Binding-site contacts:
Ligand atom C3 contacts residue LYS126 of chain 1.C at 4.2 Å.
Ligand atom O7 contacts residue HIS124 of chain 1.C at 3.5 Å.
Ligand atom C5 contacts residue LYS126 of chain 1.C at 4.1 Å.
Ligand atom O6 contacts residue ASN149 of chain 1.C at 4.2 Å.
Ligand atom C3 contacts residue HIS124 of chain 1.C at 4.0 Å.
Ligand atom C3 contacts residue ASN149 of chain 1.C at 3.7 Å.
Ligand atom C4 contacts residue ASN149 of chain 1.C at 3.4 Å.
Ligand atom O6 contacts residue LYS126 of chain 1.C at 3.7 Å.
Ligand atom O4 contacts residue HIS124 of chain 1.C at 3.8 Å.
Ligand atom C6 contacts residue LYS126 of chain 1.C at 3.6 Å.
Ligand atom O4 contacts residue ASN149 of chain 1.C at 3.9 Å.
Ligand atom C4 contacts residue LYS126 of chain 1.C at 3.1 Å.
Ligand atom O3 contacts residue ASN149 of chain 1.C at 3.0 Å (h-bond).
Ligand atom C8 contacts residue HIS124 of chain 1.C at 3.4 Å.
Ligand atom C7 contacts residue HIS124 of chain 1.C at 3.6 Å.
Ligand atom O4 contacts residue LYS126 of chain 1.C at 2.2 Å (salt-bridge).

Sequence of chain 1.C:
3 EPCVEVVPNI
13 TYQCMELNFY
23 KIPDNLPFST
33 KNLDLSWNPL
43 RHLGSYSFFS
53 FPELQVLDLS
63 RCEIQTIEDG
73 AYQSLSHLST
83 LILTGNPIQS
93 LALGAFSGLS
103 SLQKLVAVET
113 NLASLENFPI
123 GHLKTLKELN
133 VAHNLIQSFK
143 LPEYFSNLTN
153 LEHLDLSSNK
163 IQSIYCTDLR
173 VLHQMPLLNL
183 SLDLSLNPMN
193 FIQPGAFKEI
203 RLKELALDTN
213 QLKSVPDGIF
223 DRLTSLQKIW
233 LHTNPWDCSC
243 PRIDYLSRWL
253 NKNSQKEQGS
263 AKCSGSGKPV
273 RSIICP

The protein below binds the small molecule below.
Small molecule (SMILES): CC(=O)N[C@@H]1[C@@H](O)[C@H](O)[C@@H](CO)O[C@H]1O